Sequence of chain 1.H:
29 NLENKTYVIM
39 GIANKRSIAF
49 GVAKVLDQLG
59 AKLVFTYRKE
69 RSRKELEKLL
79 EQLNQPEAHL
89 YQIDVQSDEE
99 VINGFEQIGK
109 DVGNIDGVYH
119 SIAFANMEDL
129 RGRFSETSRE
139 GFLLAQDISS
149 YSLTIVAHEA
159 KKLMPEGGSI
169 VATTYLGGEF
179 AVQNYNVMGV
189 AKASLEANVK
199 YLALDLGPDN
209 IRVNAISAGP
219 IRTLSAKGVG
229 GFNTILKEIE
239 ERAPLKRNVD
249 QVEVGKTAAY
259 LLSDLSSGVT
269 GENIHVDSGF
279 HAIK

This small molecule binds to this protein.
Small molecule (SMILES): CCCCCCc1ccc(Oc2ccc([N+](=O)[O-])cc2)c(O)c1

Binding-site contacts:
Ligand atom C17 contacts residue TYR173 of chain 1.H at 3.8 Å (hydrophobic).
Ligand atom C15 contacts residue VAL227 of chain 1.H at 3.6 Å (hydrophobic).
Ligand atom C1 contacts residue NAP1 of chain 1.KA at 3.5 Å.
Ligand atom O2 contacts residue ALA123 of chain 1.H at 3.1 Å (h-bond).
Ligand atom C3 contacts residue SER223 of chain 1.H at 3.4 Å.
Ligand atom C16 contacts residue GLY228 of chain 1.H at 3.9 Å.
Ligand atom C10 contacts residue NAP1 of chain 1.KA at 3.4 Å.
Ligand atom C contacts residue NAP1 of chain 1.KA at 3.4 Å.
Ligand atom C17 contacts residue NAP1 of chain 1.KA at 3.4 Å.
Ligand atom C4 contacts residue SER223 of chain 1.H at 3.5 Å.
Ligand atom O1 contacts residue SER223 of chain 1.H at 3.9 Å.
Ligand atom C16 contacts residue GLN181 of chain 1.H at 2.7 Å.
Ligand atom C14 contacts residue TYR173 of chain 1.H at 3.8 Å (hydrophobic).
Ligand atom O1 contacts residue NAP1 of chain 1.KA at 3.2 Å.
Ligand atom O3 contacts residue PHE122 of chain 1.H at 3.1 Å.
Ligand atom C4 contacts residue ALA121 of chain 1.H at 3.5 Å (hydrophobic).
Ligand atom C8 contacts residue NAP1 of chain 1.KA at 3.6 Å.
Ligand atom C8 contacts residue ALA224 of chain 1.H at 3.8 Å (hydrophobic).
Ligand atom C2 contacts residue NAP1 of chain 1.KA at 3.8 Å.
Ligand atom C3 contacts residue NAP1 of chain 1.KA at 3.9 Å.
Ligand atom O contacts residue NAP1 of chain 1.KA at 2.6 Å (h-bond).
Ligand atom C9 contacts residue NAP1 of chain 1.KA at 3.3 Å.
Ligand atom C4 contacts residue MET186 of chain 1.H at 3.8 Å (hydrophobic).
Ligand atom O3 contacts residue ALA123 of chain 1.H at 3.0 Å (h-bond).
Ligand atom C16 contacts residue ASN182 of chain 1.H at 3.6 Å.
Ligand atom C contacts residue TYR183 of chain 1.H at 3.6 Å (hydrophobic).
Ligand atom N contacts residue PHE122 of chain 1.H at 3.8 Å.
Ligand atom O2 contacts residue LEU128 of chain 1.H at 3.3 Å.
Ligand atom C11 contacts residue NAP1 of chain 1.KA at 3.7 Å.
Ligand atom C2 contacts residue SER223 of chain 1.H at 3.6 Å.
Ligand atom C16 contacts residue VAL180 of chain 1.H at 3.7 Å (hydrophobic).
Ligand atom O contacts residue LYS190 of chain 1.H at 3.7 Å.
Ligand atom N contacts residue ALA123 of chain 1.H at 3.3 Å (h-bond).
Ligand atom C13 contacts residue TYR173 of chain 1.H at 3.9 Å (hydrophobic).
Ligand atom O contacts residue TYR183 of chain 1.H at 2.7 Å (h-bond).
Ligand atom C11 contacts residue TYR173 of chain 1.H at 3.8 Å (hydrophobic).
Ligand atom C7 contacts residue VAL227 of chain 1.H at 3.7 Å (hydrophobic).
Ligand atom C12 contacts residue VAL227 of chain 1.H at 3.9 Å (hydrophobic).
Ligand atom C5 contacts residue MET186 of chain 1.H at 3.7 Å (hydrophobic).
Ligand atom C17 contacts residue TYR183 of chain 1.H at 3.6 Å (hydrophobic).